Binding-site contacts:
Ligand atom C5 contacts residue ASN244 of chain 1.F at 3.6 Å.
Ligand atom C1 contacts residue TYR25 of chain 1.G at 4.0 Å (hydrophobic).
Ligand atom O3 contacts residue TYR25 of chain 1.G at 4.0 Å.
Ligand atom O6 contacts residue THR246 of chain 1.F at 2.3 Å.
Ligand atom C1 contacts residue ASN244 of chain 1.F at 1.4 Å.
Ligand atom C7 contacts residue ASN244 of chain 1.F at 3.7 Å.
Ligand atom O5 contacts residue ASN244 of chain 1.F at 2.4 Å (h-bond).
Ligand atom C7 contacts residue TYR25 of chain 1.G at 3.7 Å (hydrophobic).
Ligand atom O5 contacts residue THR246 of chain 1.F at 3.5 Å.
Ligand atom C6 contacts residue THR246 of chain 1.F at 3.0 Å.
Ligand atom C1 contacts residue ASN247 of chain 1.F at 3.8 Å.
Ligand atom C6 contacts residue GLN1 of chain 1.G at 3.4 Å.
Ligand atom C1 contacts residue THR246 of chain 1.F at 3.8 Å.
Ligand atom C3 contacts residue ASN244 of chain 1.F at 3.8 Å.
Ligand atom C5 contacts residue THR246 of chain 1.F at 2.9 Å.
Ligand atom C1 contacts residue HIS3 of chain 1.G at 4.1 Å.
Ligand atom O5 contacts residue TYR25 of chain 1.G at 4.0 Å.
Ligand atom O6 contacts residue ASN247 of chain 1.F at 3.5 Å (h-bond).
Ligand atom C6 contacts residue GLN124 of chain 1.G at 3.9 Å.
Ligand atom C2 contacts residue ASN244 of chain 1.F at 2.5 Å.
Ligand atom N2 contacts residue TYR25 of chain 1.G at 4.0 Å.
Ligand atom C6 contacts residue HIS3 of chain 1.G at 3.7 Å.
Ligand atom C8 contacts residue GLY26 of chain 1.G at 3.3 Å.
Ligand atom C2 contacts residue TYR25 of chain 1.G at 3.3 Å (hydrophobic).
Ligand atom O6 contacts residue GLY26 of chain 1.G at 3.8 Å.
Ligand atom O6 contacts residue HIS3 of chain 1.G at 3.5 Å.
Ligand atom O7 contacts residue PRO79 of chain 1.G at 3.9 Å.
Ligand atom O7 contacts residue TYR25 of chain 1.G at 3.1 Å.
Ligand atom C6 contacts residue HIS3 of chain 1.G at 3.7 Å.
Ligand atom N2 contacts residue ASN244 of chain 1.F at 2.9 Å (h-bond).
Ligand atom C3 contacts residue TYR25 of chain 1.G at 4.0 Å (hydrophobic).
Ligand atom C5 contacts residue HIS3 of chain 1.G at 4.0 Å.
Ligand atom O3 contacts residue GLY26 of chain 1.G at 3.6 Å.
Ligand atom C8 contacts residue THR246 of chain 1.F at 4.0 Å.
Ligand atom O6 contacts residue GLN1 of chain 1.G at 2.6 Å (h-bond).
Ligand atom O7 contacts residue THR246 of chain 1.F at 3.7 Å.
Ligand atom O5 contacts residue HIS3 of chain 1.G at 3.1 Å (h-bond).
Ligand atom O5 contacts residue ASN247 of chain 1.F at 3.3 Å.
Ligand atom C7 contacts residue THR246 of chain 1.F at 4.0 Å.
Ligand atom C1 contacts residue HIS3 of chain 1.G at 4.0 Å.

Sequence of chain 1.F:
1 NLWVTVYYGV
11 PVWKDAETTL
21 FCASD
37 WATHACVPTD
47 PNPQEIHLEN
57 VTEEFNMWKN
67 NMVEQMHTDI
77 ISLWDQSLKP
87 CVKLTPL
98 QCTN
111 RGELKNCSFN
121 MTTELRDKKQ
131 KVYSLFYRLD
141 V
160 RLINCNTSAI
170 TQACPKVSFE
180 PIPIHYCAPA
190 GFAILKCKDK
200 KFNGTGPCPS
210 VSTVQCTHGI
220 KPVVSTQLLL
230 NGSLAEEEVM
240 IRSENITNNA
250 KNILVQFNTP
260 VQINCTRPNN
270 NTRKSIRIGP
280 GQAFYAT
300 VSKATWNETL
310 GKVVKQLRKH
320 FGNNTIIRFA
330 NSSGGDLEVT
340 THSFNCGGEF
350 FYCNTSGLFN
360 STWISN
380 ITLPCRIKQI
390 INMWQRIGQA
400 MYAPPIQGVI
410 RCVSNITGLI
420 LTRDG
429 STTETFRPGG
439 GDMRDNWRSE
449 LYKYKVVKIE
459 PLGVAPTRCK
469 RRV

Sequence of chain 1.G:
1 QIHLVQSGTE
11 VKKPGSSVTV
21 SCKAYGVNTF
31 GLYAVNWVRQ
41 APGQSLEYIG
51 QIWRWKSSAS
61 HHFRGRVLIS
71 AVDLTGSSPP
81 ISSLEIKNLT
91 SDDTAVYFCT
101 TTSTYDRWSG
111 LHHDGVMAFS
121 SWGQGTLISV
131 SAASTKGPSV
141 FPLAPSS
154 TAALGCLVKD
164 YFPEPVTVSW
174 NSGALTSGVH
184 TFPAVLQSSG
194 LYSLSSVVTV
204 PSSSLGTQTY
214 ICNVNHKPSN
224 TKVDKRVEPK

The small molecule below binds the protein below.
Small molecule (SMILES): CC(=O)N[C@H]1[C@H](O[C@H]2[C@H](O)[C@@H](NC(C)=O)CO[C@@H]2CO)O[C@H](CO)[C@@H](O[C@@H]2O[C@H](CO[C@H]3O[C@H](CO)[C@@H](O)[C@H](O)[C@@H]3O)[C@@H](O)[C@H](O[C@H]3O[C@H](CO)[C@@H](O)[C@H](O)[C@@H]3O[C@H]3O[C@H](CO)[C@@H](O)[C@H](O)[C@@H]3O)[C@@H]2O)[C@@H]1O